The protein below binds the small molecule below.
Small molecule (SMILES): C#Cc1cc(/C=C2\SC(=S)NC2=O)ccc1OC

Binding-site contacts:
Ligand atom C07 contacts residue VAL182 of chain 1.B at 3.9 Å (hydrophobic).
Ligand atom C16 contacts residue GLU115 of chain 1.B at 3.5 Å.
Ligand atom C15 contacts residue GLU115 of chain 1.B at 3.7 Å.
Ligand atom N12 contacts residue LYS64 of chain 1.B at 3.4 Å (salt-bridge).
Ligand atom C15 contacts residue LEU117 of chain 1.B at 4.0 Å (hydrophobic).
Ligand atom S09 contacts residue VAL49 of chain 1.B at 4.1 Å.
Ligand atom C04 contacts residue LEU170 of chain 1.B at 3.7 Å (hydrophobic).
Ligand atom S11 contacts residue PHE46 of chain 1.B at 3.6 Å.
Ligand atom C04 contacts residue ILE41 of chain 1.B at 4.1 Å (hydrophobic).
Ligand atom C01 contacts residue MET116 of chain 1.B at 4.1 Å (hydrophobic).
Ligand atom N12 contacts residue ASP183 of chain 1.B at 3.3 Å.
Ligand atom C15 contacts residue ALA62 of chain 1.B at 3.9 Å (hydrophobic).
Ligand atom C10 contacts residue LYS64 of chain 1.B at 3.9 Å.
Ligand atom C01 contacts residue LEU117 of chain 1.B at 3.4 Å (hydrophobic).
Ligand atom S11 contacts residue LYS64 of chain 1.B at 3.9 Å.
Ligand atom O02 contacts residue LEU117 of chain 1.B at 3.3 Å (h-bond).
Ligand atom C10 contacts residue ASP183 of chain 1.B at 3.9 Å.
Ligand atom C18 contacts residue ILE41 of chain 1.B at 3.5 Å (hydrophobic).
Ligand atom C03 contacts residue ALA62 of chain 1.B at 4.0 Å (hydrophobic).
Ligand atom C08 contacts residue VAL182 of chain 1.B at 3.9 Å (hydrophobic).
Ligand atom C03 contacts residue LEU170 of chain 1.B at 3.8 Å (hydrophobic).
Ligand atom C16 contacts residue LEU170 of chain 1.B at 4.1 Å (hydrophobic).
Ligand atom C13 contacts residue ASP183 of chain 1.B at 3.4 Å.
Ligand atom C16 contacts residue ALA62 of chain 1.B at 3.7 Å (hydrophobic).
Ligand atom O14 contacts residue PHE114 of chain 1.B at 3.1 Å.
Ligand atom C03 contacts residue LEU117 of chain 1.B at 3.9 Å (hydrophobic).
Ligand atom O02 contacts residue MET116 of chain 1.B at 3.4 Å (h-bond).
Ligand atom C07 contacts residue PHE114 of chain 1.B at 4.0 Å (hydrophobic).
Ligand atom O14 contacts residue GLU79 of chain 1.B at 3.9 Å.
Ligand atom C01 contacts residue LEU170 of chain 1.B at 3.9 Å (hydrophobic).
Ligand atom C13 contacts residue VAL182 of chain 1.B at 4.1 Å (hydrophobic).
Ligand atom C05 contacts residue LEU170 of chain 1.B at 3.9 Å (hydrophobic).
Ligand atom C13 contacts residue PHE114 of chain 1.B at 3.7 Å (hydrophobic).
Ligand atom C16 contacts residue LEU117 of chain 1.B at 3.6 Å (hydrophobic).
Ligand atom O14 contacts residue ASP183 of chain 1.B at 3.4 Å (salt-bridge).
Ligand atom C17 contacts residue ILE41 of chain 1.B at 3.6 Å (hydrophobic).
Ligand atom O14 contacts residue VAL98 of chain 1.B at 4.1 Å.
Ligand atom C01 contacts residue SER118 of chain 1.B at 3.2 Å.
Ligand atom N12 contacts residue GLU79 of chain 1.B at 4.0 Å.
Ligand atom S11 contacts residue ASP183 of chain 1.B at 3.9 Å.

Sequence of chain 1.B:
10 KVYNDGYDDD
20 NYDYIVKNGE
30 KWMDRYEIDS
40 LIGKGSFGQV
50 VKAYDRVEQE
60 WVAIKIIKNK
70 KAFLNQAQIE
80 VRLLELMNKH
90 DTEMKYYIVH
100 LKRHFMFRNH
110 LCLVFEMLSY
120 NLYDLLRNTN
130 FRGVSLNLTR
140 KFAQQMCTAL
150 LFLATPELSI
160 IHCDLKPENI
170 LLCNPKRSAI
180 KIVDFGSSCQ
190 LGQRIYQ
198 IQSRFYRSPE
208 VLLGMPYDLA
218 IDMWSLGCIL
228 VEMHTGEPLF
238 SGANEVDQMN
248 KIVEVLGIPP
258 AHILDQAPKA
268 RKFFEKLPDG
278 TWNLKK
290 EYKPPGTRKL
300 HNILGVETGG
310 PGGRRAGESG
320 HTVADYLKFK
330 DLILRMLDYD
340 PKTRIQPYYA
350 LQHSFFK